A small-molecule ligand and the protein it binds are described below.
Small molecule (SMILES): Cc1cn([C@H]2C[C@H](O[P](=O)(O)OC[C@H]3O[C@@H](n4cc(C)c(=O)[nH]c4=O)C[C@@H]3O[P](=O)(O)OC[C@H]3O[C@@H](n4ccc(N)nc4=O)C[C@@H]3O[P](=O)(O)OC[C@H]3O[C@@H](n4cc(C)c(=O)[nH]c4=O)C[C@@H]3O[P](=O)(O)OC[C@H]3O[C@@H](n4ccc(N)nc4=O)C[C@@H]3O[P](=O)(O)OC[C@H]3O[C@@H](n4ccc(N)nc4=O)C[C@@H]3O[P](=O)(O)OC[C@H]3O[C@@H](n4cnc5c(=O)nc(N)[nH]c54)C[C@@H]3O[P](=O)(O)OC[C@H]3O[C@@H](n4cnc5c(N)ncnc54)C[C@@H]3O[P](=O)(O)OC[C@H]3O[C@@H](n4cnc5c(=O)nc(N)[nH]c54)C[C@@H]3O)[C@@H](COP(=O)=O)O2)c(=O)[nH]c1=O

Binding-site contacts:
Ligand atom O5' contacts residue ARG166 of chain 1.B at 3.9 Å.
Ligand atom O4' contacts residue GLY149 of chain 1.B at 4.0 Å.
Ligand atom C5' contacts residue ARG153 of chain 1.B at 3.4 Å.
Ligand atom C2' contacts residue GLY149 of chain 1.B at 3.7 Å.
Ligand atom C1' contacts residue ASN146 of chain 1.B at 4.0 Å.
Ligand atom C3' contacts residue ARG153 of chain 1.B at 3.7 Å.
Ligand atom O4' contacts residue GLY149 of chain 1.B at 3.3 Å.
Ligand atom C4' contacts residue GLU148 of chain 1.B at 3.4 Å.
Ligand atom C1' contacts residue GLY149 of chain 1.B at 3.7 Å.
Ligand atom C4' contacts residue ARG153 of chain 1.B at 2.5 Å.
Ligand atom P contacts residue ARG166 of chain 1.B at 4.0 Å.
Ligand atom O4' contacts residue ARG153 of chain 1.B at 2.4 Å (salt-bridge).
Ligand atom C5' contacts residue LYS112 of chain 1.B at 3.9 Å.
Ligand atom C4' contacts residue ARG153 of chain 1.B at 4.0 Å.
Ligand atom N3 contacts residue ASN146 of chain 1.B at 4.0 Å.
Ligand atom OP1 contacts residue THR165 of chain 1.B at 3.3 Å.
Ligand atom OP2 contacts residue GLU167 of chain 1.B at 2.6 Å (salt-bridge).
Ligand atom OP2 contacts residue ARG166 of chain 1.B at 3.9 Å.
Ligand atom O3' contacts residue PHE156 of chain 1.B at 3.6 Å.
Ligand atom C1' contacts residue GLY149 of chain 1.B at 3.4 Å.
Ligand atom C2' contacts residue ALA152 of chain 1.B at 3.9 Å (hydrophobic).
Ligand atom N3 contacts residue ASN146 of chain 1.B at 3.6 Å.
Ligand atom N2 contacts residue ASN146 of chain 1.B at 4.1 Å.
Ligand atom O5' contacts residue ALA152 of chain 1.B at 3.8 Å.
Ligand atom C2 contacts residue ASN146 of chain 1.B at 3.8 Å.
Ligand atom OP1 contacts residue THR165 of chain 1.B at 3.5 Å.
Ligand atom C3' contacts residue GLU148 of chain 1.B at 3.8 Å.
Ligand atom P contacts residue GLU167 of chain 1.B at 3.9 Å.
Ligand atom C1' contacts residue ARG153 of chain 1.B at 3.3 Å.
Ligand atom C1' contacts residue ARG153 of chain 1.B at 3.8 Å.
Ligand atom O3' contacts residue ARG153 of chain 1.B at 3.7 Å.
Ligand atom O2 contacts residue ARG153 of chain 1.B at 2.8 Å (salt-bridge).
Ligand atom O3' contacts residue GLU148 of chain 1.B at 3.0 Å (salt-bridge).
Ligand atom C5' contacts residue THR165 of chain 1.B at 3.9 Å.
Ligand atom O3' contacts residue ALA152 of chain 1.B at 3.7 Å.
Ligand atom OP1 contacts residue PHE156 of chain 1.B at 3.6 Å.
Ligand atom OP1 contacts residue ARG166 of chain 1.B at 3.2 Å (salt-bridge).
Ligand atom O4' contacts residue ARG153 of chain 1.B at 3.4 Å.
Ligand atom C5' contacts residue GLU148 of chain 1.B at 3.9 Å.
Ligand atom C2 contacts residue ARG153 of chain 1.B at 3.9 Å.

Sequence of chain 1.B:
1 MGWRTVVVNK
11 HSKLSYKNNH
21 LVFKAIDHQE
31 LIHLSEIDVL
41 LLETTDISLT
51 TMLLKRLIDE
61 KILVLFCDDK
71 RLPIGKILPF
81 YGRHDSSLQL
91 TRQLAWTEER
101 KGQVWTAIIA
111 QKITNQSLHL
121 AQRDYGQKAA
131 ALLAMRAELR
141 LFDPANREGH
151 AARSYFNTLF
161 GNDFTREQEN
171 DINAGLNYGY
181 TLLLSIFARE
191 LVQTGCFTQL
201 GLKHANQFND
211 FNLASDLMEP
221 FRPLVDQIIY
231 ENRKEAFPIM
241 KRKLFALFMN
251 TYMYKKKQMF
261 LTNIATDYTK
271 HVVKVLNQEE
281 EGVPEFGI